Sequence of chain 3.A:
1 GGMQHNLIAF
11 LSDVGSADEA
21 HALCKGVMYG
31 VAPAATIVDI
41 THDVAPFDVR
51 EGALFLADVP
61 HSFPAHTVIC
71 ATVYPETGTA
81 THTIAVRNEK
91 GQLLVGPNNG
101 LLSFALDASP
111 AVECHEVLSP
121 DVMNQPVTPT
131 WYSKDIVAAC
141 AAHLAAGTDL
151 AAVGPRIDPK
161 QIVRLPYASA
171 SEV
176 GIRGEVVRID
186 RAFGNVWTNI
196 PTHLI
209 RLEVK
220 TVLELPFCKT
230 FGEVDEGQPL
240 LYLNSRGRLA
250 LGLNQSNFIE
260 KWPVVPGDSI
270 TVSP

Binding-site contacts:
Ligand atom CB contacts residue ASP185 of chain 3.A at 3.1 Å.
Ligand atom CA contacts residue TYR241 of chain 3.A at 3.8 Å (hydrophobic).
Ligand atom OXT contacts residue ASN243 of chain 3.A at 4.3 Å.
Ligand atom SD contacts residue ASP185 of chain 3.A at 4.4 Å.
Ligand atom O contacts residue TYR241 of chain 3.A at 4.0 Å.
Ligand atom CB contacts residue PHE230 of chain 3.A at 4.2 Å (hydrophobic).
Ligand atom CG contacts residue 5CD1 of chain 1.B at 3.6 Å.
Ligand atom CG contacts residue ASP185 of chain 3.A at 4.0 Å.
Ligand atom O contacts residue ASN243 of chain 3.A at 3.7 Å.
Ligand atom CE contacts residue TRP131 of chain 1.A at 4.1 Å (hydrophobic).
Ligand atom N contacts residue PHE230 of chain 3.A at 4.3 Å.
Ligand atom CA contacts residue TRP192 of chain 3.A at 4.1 Å (hydrophobic).
Ligand atom N contacts residue ASP185 of chain 3.A at 4.4 Å.
Ligand atom OXT contacts residue SER244 of chain 3.A at 3.8 Å.
Ligand atom CB contacts residue TYR241 of chain 3.A at 4.4 Å (hydrophobic).
Ligand atom C contacts residue ASN243 of chain 3.A at 4.1 Å.
Ligand atom N contacts residue ASN243 of chain 3.A at 4.1 Å.
Ligand atom SD contacts residue THR130 of chain 1.A at 4.2 Å.
Ligand atom CB contacts residue TRP192 of chain 3.A at 4.1 Å (hydrophobic).
Ligand atom N contacts residue TYR241 of chain 3.A at 2.7 Å (h-bond).
Ligand atom CA contacts residue THR130 of chain 1.A at 4.3 Å.
Ligand atom SD contacts residue PHE188 of chain 3.A at 4.4 Å.
Ligand atom O contacts residue THR130 of chain 1.A at 2.4 Å (h-bond).
Ligand atom C contacts residue TRP192 of chain 3.A at 4.4 Å (hydrophobic).
Ligand atom OXT contacts residue TRP131 of chain 1.A at 4.2 Å.
Ligand atom CA contacts residue PHE230 of chain 3.A at 4.0 Å (hydrophobic).
Ligand atom CG contacts residue PHE230 of chain 3.A at 3.9 Å (hydrophobic).
Ligand atom CA contacts residue ASP185 of chain 3.A at 4.3 Å.
Ligand atom CE contacts residue ASP185 of chain 3.A at 3.9 Å.
Ligand atom C contacts residue THR130 of chain 1.A at 3.5 Å.
Ligand atom N contacts residue TRP192 of chain 3.A at 3.1 Å (h-bond).
Ligand atom SD contacts residue 5CD1 of chain 1.B at 4.0 Å.
Ligand atom CG contacts residue ASN190 of chain 3.A at 4.3 Å.
Ligand atom CG contacts residue THR130 of chain 1.A at 4.0 Å.
Ligand atom CB contacts residue ASN190 of chain 3.A at 3.9 Å.
Ligand atom O contacts residue SER244 of chain 3.A at 3.9 Å.
Ligand atom SD contacts residue TRP131 of chain 1.A at 4.4 Å.
Ligand atom CE contacts residue ALA20 of chain 1.A at 4.4 Å (hydrophobic).
Ligand atom N contacts residue ASN190 of chain 3.A at 4.3 Å.
Ligand atom OXT contacts residue TRP192 of chain 3.A at 3.6 Å.

Sequence of chain 1.A:
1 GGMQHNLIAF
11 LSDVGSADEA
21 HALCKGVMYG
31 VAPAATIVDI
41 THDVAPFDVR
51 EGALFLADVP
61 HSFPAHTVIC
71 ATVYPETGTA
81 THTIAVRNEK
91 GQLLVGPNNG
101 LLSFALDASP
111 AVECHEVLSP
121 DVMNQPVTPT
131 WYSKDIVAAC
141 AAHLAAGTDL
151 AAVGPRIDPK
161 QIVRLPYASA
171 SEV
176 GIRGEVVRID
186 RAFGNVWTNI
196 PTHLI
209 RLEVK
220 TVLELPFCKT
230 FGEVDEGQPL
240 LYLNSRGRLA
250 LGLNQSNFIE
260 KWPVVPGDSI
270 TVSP

The small molecule below binds the protein below.
Small molecule (SMILES): CSCC[C@H](N)C(=O)O